A protein and the small-molecule ligand that binds it are described below.
Small molecule (SMILES): CC(=O)N[C@H]1[C@H](O[C@H]2[C@H](O)[C@@H](NC(C)=O)CO[C@@H]2CO)O[C@H](CO)[C@@H](O[C@@H]2O[C@H](CO[C@H]3O[C@H](CO)[C@@H](O)[C@H](O)[C@@H]3O)[C@@H](O)[C@H](O)[C@@H]2O)[C@@H]1O

Sequence of chain 1.A:
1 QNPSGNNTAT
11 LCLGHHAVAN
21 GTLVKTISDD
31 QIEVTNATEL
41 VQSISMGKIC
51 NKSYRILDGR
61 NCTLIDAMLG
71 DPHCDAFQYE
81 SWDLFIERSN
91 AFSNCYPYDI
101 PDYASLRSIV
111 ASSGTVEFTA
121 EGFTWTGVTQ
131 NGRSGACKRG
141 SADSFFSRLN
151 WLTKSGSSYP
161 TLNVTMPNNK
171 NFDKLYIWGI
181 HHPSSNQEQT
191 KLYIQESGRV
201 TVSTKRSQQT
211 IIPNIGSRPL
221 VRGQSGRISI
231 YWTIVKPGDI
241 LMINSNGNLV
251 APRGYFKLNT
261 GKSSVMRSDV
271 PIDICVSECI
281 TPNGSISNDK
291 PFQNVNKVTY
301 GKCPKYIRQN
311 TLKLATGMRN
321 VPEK

Sequence of chain 2.A:
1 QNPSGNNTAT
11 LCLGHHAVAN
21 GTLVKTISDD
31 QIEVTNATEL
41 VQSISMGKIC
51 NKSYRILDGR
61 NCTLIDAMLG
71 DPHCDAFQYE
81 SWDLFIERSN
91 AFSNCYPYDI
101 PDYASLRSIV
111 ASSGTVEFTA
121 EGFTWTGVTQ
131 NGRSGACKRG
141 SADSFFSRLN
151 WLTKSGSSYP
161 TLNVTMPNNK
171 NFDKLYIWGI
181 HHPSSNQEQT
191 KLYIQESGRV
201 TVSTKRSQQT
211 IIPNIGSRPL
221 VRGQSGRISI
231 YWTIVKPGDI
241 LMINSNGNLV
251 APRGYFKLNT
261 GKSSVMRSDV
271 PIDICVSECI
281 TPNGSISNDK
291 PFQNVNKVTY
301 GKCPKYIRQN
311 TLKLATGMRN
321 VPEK

Binding-site contacts:
Ligand atom C7 contacts residue SER217 of chain 1.A at 3.9 Å.
Ligand atom C8 contacts residue LEU220 of chain 1.A at 4.2 Å (hydrophobic).
Ligand atom C3 contacts residue SER217 of chain 1.A at 4.4 Å.
Ligand atom N2 contacts residue ASN163 of chain 2.A at 3.1 Å (h-bond).
Ligand atom O3 contacts residue LEU220 of chain 1.A at 4.2 Å.
Ligand atom O7 contacts residue PRO219 of chain 1.A at 3.4 Å.
Ligand atom C8 contacts residue ASN163 of chain 2.A at 3.3 Å.
Ligand atom C2 contacts residue ASN163 of chain 2.A at 2.7 Å.
Ligand atom C5 contacts residue THR165 of chain 2.A at 4.2 Å.
Ligand atom C2 contacts residue SER217 of chain 1.A at 4.4 Å.
Ligand atom C8 contacts residue THR165 of chain 2.A at 4.5 Å.
Ligand atom C6 contacts residue THR165 of chain 2.A at 3.5 Å.
Ligand atom N2 contacts residue SER217 of chain 1.A at 3.3 Å (h-bond).
Ligand atom C6 contacts residue LEU220 of chain 1.A at 4.5 Å (hydrophobic).
Ligand atom C5 contacts residue MET242 of chain 2.A at 4.2 Å (hydrophobic).
Ligand atom C5 contacts residue LEU220 of chain 1.A at 4.3 Å (hydrophobic).
Ligand atom C5 contacts residue ASN163 of chain 2.A at 3.4 Å.
Ligand atom C4 contacts residue ASN163 of chain 2.A at 4.2 Å.
Ligand atom O7 contacts residue ARG218 of chain 1.A at 4.1 Å.
Ligand atom C7 contacts residue MET242 of chain 2.A at 4.1 Å (hydrophobic).
Ligand atom C7 contacts residue LEU220 of chain 1.A at 3.8 Å (hydrophobic).
Ligand atom C7 contacts residue ASN163 of chain 2.A at 3.7 Å.
Ligand atom O5 contacts residue ASN163 of chain 2.A at 2.4 Å (h-bond).
Ligand atom O7 contacts residue MET242 of chain 2.A at 3.6 Å.
Ligand atom C3 contacts residue ASN163 of chain 2.A at 3.8 Å.
Ligand atom C8 contacts residue MET242 of chain 2.A at 4.0 Å (hydrophobic).
Ligand atom O7 contacts residue LEU220 of chain 1.A at 3.0 Å (h-bond).
Ligand atom O7 contacts residue SER217 of chain 1.A at 3.6 Å.
Ligand atom C1 contacts residue ASN163 of chain 2.A at 1.4 Å.
Ligand atom C7 contacts residue PRO219 of chain 1.A at 4.2 Å (hydrophobic).
Ligand atom C8 contacts residue ILE240 of chain 2.A at 3.8 Å (hydrophobic).
Ligand atom O7 contacts residue ASN163 of chain 2.A at 4.5 Å.
Ligand atom C8 contacts residue PRO219 of chain 1.A at 4.1 Å (hydrophobic).